Binding-site contacts:
Ligand atom O5 contacts residue ASN82 of chain 1.J at 2.4 Å (h-bond).
Ligand atom C7 contacts residue GLU72 of chain 1.J at 4.5 Å.
Ligand atom C7 contacts residue ASN82 of chain 1.J at 3.6 Å.
Ligand atom C8 contacts residue GLU72 of chain 1.J at 4.0 Å.
Ligand atom C5 contacts residue ASN82 of chain 1.J at 3.7 Å.
Ligand atom C8 contacts residue ASN79 of chain 1.J at 3.3 Å.
Ligand atom O7 contacts residue ASN79 of chain 1.J at 3.1 Å (h-bond).
Ligand atom C7 contacts residue ASN79 of chain 1.J at 3.5 Å.
Ligand atom N2 contacts residue ASN82 of chain 1.J at 2.8 Å (h-bond).
Ligand atom C3 contacts residue GLU72 of chain 1.J at 4.3 Å.
Ligand atom C3 contacts residue ASN82 of chain 1.J at 3.7 Å.
Ligand atom C4 contacts residue ASN82 of chain 1.J at 4.2 Å.
Ligand atom O7 contacts residue ASN82 of chain 1.J at 4.0 Å.
Ligand atom C8 contacts residue LYS75 of chain 1.J at 3.8 Å.
Ligand atom C8 contacts residue GLY78 of chain 1.J at 4.1 Å.
Ligand atom C1 contacts residue ASN82 of chain 1.J at 1.4 Å.
Ligand atom O3 contacts residue GLU72 of chain 1.J at 3.6 Å (salt-bridge).
Ligand atom C2 contacts residue ASN82 of chain 1.J at 2.4 Å.

Sequence of chain 1.J:
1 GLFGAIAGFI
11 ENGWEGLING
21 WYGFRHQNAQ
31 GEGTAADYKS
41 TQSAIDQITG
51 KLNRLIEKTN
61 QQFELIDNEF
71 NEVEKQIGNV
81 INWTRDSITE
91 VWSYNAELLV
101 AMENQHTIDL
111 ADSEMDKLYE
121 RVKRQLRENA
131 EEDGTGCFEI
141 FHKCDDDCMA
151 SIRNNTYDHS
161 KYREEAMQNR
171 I

The small molecule below binds the protein below.
Small molecule (SMILES): CC(=O)N[C@@H]1[C@@H](O)[C@H](O)[C@@H](CO)O[C@H]1O